The protein below binds the small molecule below.
Small molecule (SMILES): C[C@H](N)C(=O)N[C@@H](CC(=O)O)C(=O)N1CCC[C@H]1C(=O)N[C@@H](CC(N)=O)C(=O)N[C@@H](C)C(=O)N[C@@H](CC(N)=O)C(=O)N1CCC[C@H]1C(=O)N[C@H](C=O)CC(N)=O

Sequence of chain 1.C:
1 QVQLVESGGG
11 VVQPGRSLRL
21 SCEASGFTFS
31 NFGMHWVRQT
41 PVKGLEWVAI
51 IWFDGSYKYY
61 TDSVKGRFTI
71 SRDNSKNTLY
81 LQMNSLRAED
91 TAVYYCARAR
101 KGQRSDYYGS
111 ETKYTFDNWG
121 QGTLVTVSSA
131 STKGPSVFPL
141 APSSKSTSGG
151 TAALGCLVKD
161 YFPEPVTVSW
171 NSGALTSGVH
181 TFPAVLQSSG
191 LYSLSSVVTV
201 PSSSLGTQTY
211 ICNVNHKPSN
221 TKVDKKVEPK

Sequence of chain 1.D:
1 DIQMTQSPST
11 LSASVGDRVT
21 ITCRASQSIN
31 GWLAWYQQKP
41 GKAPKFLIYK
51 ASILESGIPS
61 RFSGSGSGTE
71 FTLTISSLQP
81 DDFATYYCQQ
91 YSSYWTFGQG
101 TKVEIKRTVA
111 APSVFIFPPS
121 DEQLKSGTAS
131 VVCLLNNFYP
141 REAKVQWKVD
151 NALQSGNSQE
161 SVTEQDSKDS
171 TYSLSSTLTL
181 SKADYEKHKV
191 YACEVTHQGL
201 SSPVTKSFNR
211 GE

Binding-site contacts:
Ligand atom N contacts residue TYR59 of chain 1.C at 3.0 Å (h-bond).
Ligand atom CB contacts residue ASN31 of chain 1.C at 3.1 Å.
Ligand atom CG contacts residue ALA99 of chain 1.C at 3.5 Å (hydrophobic).
Ligand atom C contacts residue ASN31 of chain 1.C at 3.4 Å.
Ligand atom OD1 contacts residue TYR114 of chain 1.C at 3.1 Å.
Ligand atom O contacts residue PHE53 of chain 1.C at 3.5 Å.
Ligand atom ND2 contacts residue TYR94 of chain 1.D at 2.6 Å (h-bond).
Ligand atom O contacts residue GLY33 of chain 1.C at 3.3 Å (h-bond).
Ligand atom C contacts residue TRP95 of chain 1.D at 3.6 Å (hydrophobic).
Ligand atom O contacts residue LYS113 of chain 1.C at 3.3 Å.
Ligand atom CG contacts residue LYS113 of chain 1.C at 3.4 Å.
Ligand atom CG contacts residue GLY33 of chain 1.C at 3.4 Å.
Ligand atom CA contacts residue ASN31 of chain 1.C at 3.3 Å.
Ligand atom CG contacts residue SER92 of chain 1.D at 3.3 Å.
Ligand atom O contacts residue TRP95 of chain 1.D at 3.0 Å.
Ligand atom OD1 contacts residue GLY33 of chain 1.C at 2.4 Å (h-bond).
Ligand atom ND2 contacts residue SER92 of chain 1.D at 3.0 Å (h-bond).
Ligand atom OD1 contacts residue ALA99 of chain 1.C at 3.2 Å.
Ligand atom ND2 contacts residue TYR91 of chain 1.D at 2.8 Å (h-bond).
Ligand atom C contacts residue PHE53 of chain 1.C at 3.5 Å (hydrophobic).
Ligand atom OD1 contacts residue PHE32 of chain 1.C at 3.3 Å.
Ligand atom O contacts residue PHE53 of chain 1.C at 2.8 Å (h-bond).
Ligand atom OD1 contacts residue TYR94 of chain 1.D at 2.9 Å (h-bond).
Ligand atom CB contacts residue SER92 of chain 1.D at 3.6 Å.
Ligand atom CG contacts residue TYR114 of chain 1.C at 3.2 Å (hydrophobic).
Ligand atom CA contacts residue TYR114 of chain 1.C at 3.6 Å (hydrophobic).
Ligand atom CD contacts residue TYR114 of chain 1.C at 3.6 Å (hydrophobic).
Ligand atom O contacts residue ASN31 of chain 1.C at 2.8 Å (h-bond).
Ligand atom O contacts residue TYR59 of chain 1.C at 2.9 Å (h-bond).
Ligand atom CG contacts residue TYR94 of chain 1.D at 3.3 Å (hydrophobic).
Ligand atom CB contacts residue TYR114 of chain 1.C at 3.6 Å (hydrophobic).
Ligand atom OD2 contacts residue LYS113 of chain 1.C at 2.5 Å (salt-bridge).
Ligand atom O contacts residue TRP52 of chain 1.C at 3.6 Å.
Ligand atom ND2 contacts residue SER93 of chain 1.D at 3.6 Å.
Ligand atom CB contacts residue LYS113 of chain 1.C at 3.5 Å.
Ligand atom OD1 contacts residue LYS113 of chain 1.C at 3.5 Å (salt-bridge).
Ligand atom O contacts residue TYR114 of chain 1.C at 2.8 Å (h-bond).
Ligand atom O contacts residue TYR114 of chain 1.C at 3.6 Å.
Ligand atom CA contacts residue TRP52 of chain 1.C at 3.4 Å (hydrophobic).
Ligand atom O contacts residue TRP52 of chain 1.C at 3.2 Å (h-bond).